Binding-site contacts:
Ligand atom O7 contacts residue ASN152 of chain 2.C at 4.5 Å.
Ligand atom C5 contacts residue ASN152 of chain 2.C at 4.5 Å.
Ligand atom C5 contacts residue ARG167 of chain 2.C at 3.7 Å.
Ligand atom O8 contacts residue PRO164 of chain 2.C at 3.5 Å.
Ligand atom C4 contacts residue GLU168 of chain 2.C at 4.1 Å.
Ligand atom C3 contacts residue PRO164 of chain 2.C at 3.8 Å (hydrophobic).
Ligand atom C6 contacts residue ASN152 of chain 2.C at 3.9 Å.
Ligand atom O7 contacts residue ALA153 of chain 2.C at 4.1 Å.
Ligand atom F9 contacts residue ARG167 of chain 2.C at 3.8 Å.
Ligand atom C2 contacts residue PRO164 of chain 2.C at 4.2 Å (hydrophobic).
Ligand atom C3 contacts residue ARG167 of chain 2.C at 3.9 Å.
Ligand atom C4 contacts residue ILE171 of chain 2.C at 4.4 Å (hydrophobic).
Ligand atom O8 contacts residue ARG167 of chain 2.C at 3.7 Å.
Ligand atom C4 contacts residue PRO164 of chain 2.C at 4.5 Å (hydrophobic).
Ligand atom O7 contacts residue ARG167 of chain 2.C at 3.0 Å (salt-bridge).
Ligand atom C6 contacts residue LEU158 of chain 2.C at 3.9 Å (hydrophobic).
Ligand atom F9 contacts residue ILE171 of chain 2.C at 3.5 Å.
Ligand atom F9 contacts residue GLU168 of chain 2.C at 3.4 Å.
Ligand atom C2 contacts residue ARG167 of chain 2.C at 3.7 Å.
Ligand atom C5 contacts residue LEU158 of chain 2.C at 3.9 Å (hydrophobic).
Ligand atom C5 contacts residue ILE171 of chain 2.C at 4.1 Å (hydrophobic).
Ligand atom O7 contacts residue ASN159 of chain 2.C at 4.0 Å.
Ligand atom C6 contacts residue ARG167 of chain 2.C at 3.8 Å.
Ligand atom C4 contacts residue ARG167 of chain 2.C at 3.7 Å.
Ligand atom C3 contacts residue GLU168 of chain 2.C at 4.2 Å.
Ligand atom C6 contacts residue ALA153 of chain 2.C at 4.4 Å (hydrophobic).
Ligand atom C1 contacts residue ARG167 of chain 2.C at 3.3 Å.

Sequence of chain 2.C:
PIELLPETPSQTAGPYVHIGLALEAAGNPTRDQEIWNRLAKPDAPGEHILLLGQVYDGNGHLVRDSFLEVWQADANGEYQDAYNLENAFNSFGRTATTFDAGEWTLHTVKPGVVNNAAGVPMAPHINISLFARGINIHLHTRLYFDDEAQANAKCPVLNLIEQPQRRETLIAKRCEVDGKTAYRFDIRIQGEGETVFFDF

A protein and the small-molecule ligand that binds it are described below.
Small molecule (SMILES): Oc1ccc(F)cc1O